The protein below binds the small molecule below.
Small molecule (SMILES): CSCC[C@H](N)C(=O)O

Sequence of chain 1.B:
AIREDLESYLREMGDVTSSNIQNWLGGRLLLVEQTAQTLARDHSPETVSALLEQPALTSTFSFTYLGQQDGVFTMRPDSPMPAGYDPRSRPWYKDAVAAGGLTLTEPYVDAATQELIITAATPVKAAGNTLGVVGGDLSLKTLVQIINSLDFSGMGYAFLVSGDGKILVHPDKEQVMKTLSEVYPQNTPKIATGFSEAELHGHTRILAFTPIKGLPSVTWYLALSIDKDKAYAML

Binding-site contacts:
Ligand atom CB contacts residue MET103 of chain 1.B at 4.1 Å (hydrophobic).
Ligand atom SD contacts residue ALA140 of chain 1.B at 3.7 Å.
Ligand atom O contacts residue TRP120 of chain 1.B at 3.0 Å (h-bond).
Ligand atom C contacts residue ARG118 of chain 1.B at 3.7 Å.
Ligand atom OXT contacts residue ARG118 of chain 1.B at 3.1 Å (salt-bridge).
Ligand atom CB contacts residue PHE101 of chain 1.B at 4.2 Å (hydrophobic).
Ligand atom SD contacts residue ASP138 of chain 1.B at 3.7 Å.
Ligand atom N contacts residue ASP138 of chain 1.B at 2.7 Å (salt-bridge).
Ligand atom SD contacts residue TYR113 of chain 1.B at 3.9 Å.
Ligand atom N contacts residue TYR136 of chain 1.B at 3.0 Å (h-bond).
Ligand atom OXT contacts residue ASP138 of chain 1.B at 3.3 Å (salt-bridge).
Ligand atom CA contacts residue ASP138 of chain 1.B at 3.6 Å.
Ligand atom CE contacts residue MET109 of chain 1.B at 4.0 Å (hydrophobic).
Ligand atom CE contacts residue MET103 of chain 1.B at 4.1 Å (hydrophobic).
Ligand atom CA contacts residue TYR93 of chain 1.B at 3.4 Å (hydrophobic).
Ligand atom N contacts residue ASP165 of chain 1.B at 2.6 Å (salt-bridge).
Ligand atom OXT contacts residue ALA139 of chain 1.B at 3.1 Å (h-bond).
Ligand atom CE contacts residue TYR113 of chain 1.B at 3.6 Å (hydrophobic).
Ligand atom CA contacts residue TRP120 of chain 1.B at 3.7 Å (hydrophobic).
Ligand atom C contacts residue ASP138 of chain 1.B at 3.9 Å.
Ligand atom O contacts residue TYR113 of chain 1.B at 2.7 Å (h-bond).
Ligand atom C contacts residue TYR113 of chain 1.B at 3.7 Å (hydrophobic).
Ligand atom CB contacts residue TYR93 of chain 1.B at 3.7 Å (hydrophobic).
Ligand atom N contacts residue TYR93 of chain 1.B at 3.5 Å (h-bond).
Ligand atom CA contacts residue TYR113 of chain 1.B at 4.1 Å (hydrophobic).
Ligand atom CG contacts residue MET103 of chain 1.B at 4.0 Å (hydrophobic).
Ligand atom OXT contacts residue TYR136 of chain 1.B at 3.4 Å.
Ligand atom CG contacts residue ASP165 of chain 1.B at 4.2 Å.
Ligand atom CE contacts residue PHE101 of chain 1.B at 3.8 Å (hydrophobic).
Ligand atom SD contacts residue ALA139 of chain 1.B at 3.9 Å.
Ligand atom C contacts residue TRP120 of chain 1.B at 3.6 Å (hydrophobic).
Ligand atom CG contacts residue ASP138 of chain 1.B at 3.3 Å.
Ligand atom CB contacts residue ASP138 of chain 1.B at 4.0 Å.
Ligand atom C contacts residue TYR136 of chain 1.B at 3.7 Å (hydrophobic).
Ligand atom CA contacts residue ASP165 of chain 1.B at 3.7 Å.
Ligand atom C contacts residue ALA139 of chain 1.B at 4.2 Å (hydrophobic).
Ligand atom O contacts residue ARG118 of chain 1.B at 2.9 Å (salt-bridge).
Ligand atom CA contacts residue TYR136 of chain 1.B at 3.5 Å (hydrophobic).
Ligand atom CB contacts residue TYR113 of chain 1.B at 3.9 Å (hydrophobic).
Ligand atom CB contacts residue ASP165 of chain 1.B at 3.9 Å.